Binding-site contacts:
Ligand atom OAA contacts residue SER129 of chain 1.A at 3.1 Å (h-bond).
Ligand atom OAK contacts residue SER129 of chain 1.A at 3.8 Å.
Ligand atom CAI contacts residue GLN167 of chain 1.A at 3.4 Å.
Ligand atom CL1 contacts residue PHE170 of chain 1.A at 3.3 Å.
Ligand atom CL2 contacts residue PHE170 of chain 1.A at 3.8 Å.
Ligand atom CL4 contacts residue TRP181 of chain 1.A at 3.2 Å.
Ligand atom CL3 contacts residue MET125 of chain 1.A at 4.4 Å.
Ligand atom CAS contacts residue MET205 of chain 1.A at 4.3 Å (hydrophobic).
Ligand atom CL2 contacts residue TRP181 of chain 1.A at 4.0 Å.
Ligand atom CL5 contacts residue VAL93 of chain 1.A at 4.3 Å.
Ligand atom CL1 contacts residue TRP181 of chain 1.A at 3.5 Å.
Ligand atom OAJ contacts residue MET125 of chain 1.A at 3.8 Å.
Ligand atom CL5 contacts residue TYR188 of chain 1.A at 3.5 Å.
Ligand atom CAH contacts residue MET128 of chain 1.A at 4.2 Å (hydrophobic).
Ligand atom CAH contacts residue MET125 of chain 1.A at 3.9 Å (hydrophobic).
Ligand atom CL2 contacts residue GLN167 of chain 1.A at 3.1 Å.
Ligand atom CL6 contacts residue MET205 of chain 1.A at 3.0 Å.
Ligand atom CAI contacts residue PHE170 of chain 1.A at 4.3 Å (hydrophobic).
Ligand atom CAM contacts residue TRP181 of chain 1.A at 4.5 Å (hydrophobic).
Ligand atom CL2 contacts residue MET205 of chain 1.A at 4.3 Å.
Ligand atom CAH contacts residue PHE170 of chain 1.A at 4.2 Å (hydrophobic).
Ligand atom CL6 contacts residue GLN167 of chain 1.A at 4.5 Å.
Ligand atom OAJ contacts residue SER129 of chain 1.A at 3.7 Å.
Ligand atom CAN contacts residue MET125 of chain 1.A at 3.8 Å (hydrophobic).
Ligand atom OAA contacts residue MET128 of chain 1.A at 4.0 Å.
Ligand atom CL5 contacts residue MET125 of chain 1.A at 4.1 Å.
Ligand atom OAA contacts residue PHE170 of chain 1.A at 3.2 Å.
Ligand atom SAP contacts residue SER129 of chain 1.A at 2.8 Å (h-bond).
Ligand atom CL2 contacts residue HIS209 of chain 1.A at 3.6 Å.
Ligand atom CAL contacts residue TRP181 of chain 1.A at 4.4 Å (hydrophobic).
Ligand atom SAP contacts residue MET125 of chain 1.A at 4.1 Å.
Ligand atom CL3 contacts residue LEU91 of chain 1.A at 4.3 Å.
Ligand atom SAP contacts residue PHE170 of chain 1.A at 4.4 Å.
Ligand atom OAJ contacts residue MET128 of chain 1.A at 4.2 Å.
Ligand atom OAK contacts residue GLN167 of chain 1.A at 3.9 Å.
Ligand atom CAM contacts residue GLN167 of chain 1.A at 4.5 Å.
Ligand atom CL4 contacts residue VAL93 of chain 1.A at 4.4 Å.
Ligand atom OAA contacts residue MET132 of chain 1.A at 4.4 Å.

This small molecule binds to this protein.
Small molecule (SMILES): O=S1OC[C@@H]2[C@H](CO1)[C@]1(Cl)C(Cl)=C(Cl)[C@@]2(Cl)C1(Cl)Cl

Sequence of chain 1.A:
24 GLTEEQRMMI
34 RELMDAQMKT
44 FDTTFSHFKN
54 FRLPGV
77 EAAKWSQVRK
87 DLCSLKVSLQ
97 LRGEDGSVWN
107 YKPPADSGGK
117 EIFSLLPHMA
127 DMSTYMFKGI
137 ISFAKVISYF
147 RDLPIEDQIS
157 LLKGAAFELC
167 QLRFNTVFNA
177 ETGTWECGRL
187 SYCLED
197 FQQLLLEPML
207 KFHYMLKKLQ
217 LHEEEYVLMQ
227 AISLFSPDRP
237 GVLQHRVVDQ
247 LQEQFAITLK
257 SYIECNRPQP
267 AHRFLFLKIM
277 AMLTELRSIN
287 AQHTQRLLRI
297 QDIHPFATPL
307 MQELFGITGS